A small-molecule ligand and the protein it binds are described below.
Small molecule (SMILES): CC(=O)N[C@@H]1[C@@H](O)[C@H](O)[C@@H](CO)O[C@H]1O

Binding-site contacts:
Ligand atom C7 contacts residue ASN924 of chain 1.C at 3.2 Å.
Ligand atom O5 contacts residue SER929 of chain 1.C at 3.6 Å.
Ligand atom C8 contacts residue ALA921 of chain 1.C at 3.8 Å (hydrophobic).
Ligand atom C1 contacts residue ASN924 of chain 1.C at 1.4 Å.
Ligand atom O6 contacts residue ASN924 of chain 1.C at 4.1 Å.
Ligand atom C3 contacts residue ASN924 of chain 1.C at 3.8 Å.
Ligand atom C8 contacts residue GLU920 of chain 1.C at 3.7 Å.
Ligand atom C7 contacts residue GLU920 of chain 1.C at 3.9 Å.
Ligand atom C2 contacts residue ASN924 of chain 1.C at 2.5 Å.
Ligand atom C1 contacts residue SER929 of chain 1.C at 4.1 Å.
Ligand atom O6 contacts residue SER929 of chain 1.C at 4.5 Å.
Ligand atom C5 contacts residue ASN924 of chain 1.C at 3.6 Å.
Ligand atom O5 contacts residue ASN924 of chain 1.C at 2.3 Å (h-bond).
Ligand atom O7 contacts residue ASN924 of chain 1.C at 3.0 Å (h-bond).
Ligand atom C4 contacts residue ASN924 of chain 1.C at 4.2 Å.
Ligand atom N2 contacts residue GLU920 of chain 1.C at 4.1 Å.
Ligand atom N2 contacts residue ASN924 of chain 1.C at 3.0 Å (h-bond).
Ligand atom C8 contacts residue ASN924 of chain 1.C at 4.4 Å.

Sequence of chain 1.C:
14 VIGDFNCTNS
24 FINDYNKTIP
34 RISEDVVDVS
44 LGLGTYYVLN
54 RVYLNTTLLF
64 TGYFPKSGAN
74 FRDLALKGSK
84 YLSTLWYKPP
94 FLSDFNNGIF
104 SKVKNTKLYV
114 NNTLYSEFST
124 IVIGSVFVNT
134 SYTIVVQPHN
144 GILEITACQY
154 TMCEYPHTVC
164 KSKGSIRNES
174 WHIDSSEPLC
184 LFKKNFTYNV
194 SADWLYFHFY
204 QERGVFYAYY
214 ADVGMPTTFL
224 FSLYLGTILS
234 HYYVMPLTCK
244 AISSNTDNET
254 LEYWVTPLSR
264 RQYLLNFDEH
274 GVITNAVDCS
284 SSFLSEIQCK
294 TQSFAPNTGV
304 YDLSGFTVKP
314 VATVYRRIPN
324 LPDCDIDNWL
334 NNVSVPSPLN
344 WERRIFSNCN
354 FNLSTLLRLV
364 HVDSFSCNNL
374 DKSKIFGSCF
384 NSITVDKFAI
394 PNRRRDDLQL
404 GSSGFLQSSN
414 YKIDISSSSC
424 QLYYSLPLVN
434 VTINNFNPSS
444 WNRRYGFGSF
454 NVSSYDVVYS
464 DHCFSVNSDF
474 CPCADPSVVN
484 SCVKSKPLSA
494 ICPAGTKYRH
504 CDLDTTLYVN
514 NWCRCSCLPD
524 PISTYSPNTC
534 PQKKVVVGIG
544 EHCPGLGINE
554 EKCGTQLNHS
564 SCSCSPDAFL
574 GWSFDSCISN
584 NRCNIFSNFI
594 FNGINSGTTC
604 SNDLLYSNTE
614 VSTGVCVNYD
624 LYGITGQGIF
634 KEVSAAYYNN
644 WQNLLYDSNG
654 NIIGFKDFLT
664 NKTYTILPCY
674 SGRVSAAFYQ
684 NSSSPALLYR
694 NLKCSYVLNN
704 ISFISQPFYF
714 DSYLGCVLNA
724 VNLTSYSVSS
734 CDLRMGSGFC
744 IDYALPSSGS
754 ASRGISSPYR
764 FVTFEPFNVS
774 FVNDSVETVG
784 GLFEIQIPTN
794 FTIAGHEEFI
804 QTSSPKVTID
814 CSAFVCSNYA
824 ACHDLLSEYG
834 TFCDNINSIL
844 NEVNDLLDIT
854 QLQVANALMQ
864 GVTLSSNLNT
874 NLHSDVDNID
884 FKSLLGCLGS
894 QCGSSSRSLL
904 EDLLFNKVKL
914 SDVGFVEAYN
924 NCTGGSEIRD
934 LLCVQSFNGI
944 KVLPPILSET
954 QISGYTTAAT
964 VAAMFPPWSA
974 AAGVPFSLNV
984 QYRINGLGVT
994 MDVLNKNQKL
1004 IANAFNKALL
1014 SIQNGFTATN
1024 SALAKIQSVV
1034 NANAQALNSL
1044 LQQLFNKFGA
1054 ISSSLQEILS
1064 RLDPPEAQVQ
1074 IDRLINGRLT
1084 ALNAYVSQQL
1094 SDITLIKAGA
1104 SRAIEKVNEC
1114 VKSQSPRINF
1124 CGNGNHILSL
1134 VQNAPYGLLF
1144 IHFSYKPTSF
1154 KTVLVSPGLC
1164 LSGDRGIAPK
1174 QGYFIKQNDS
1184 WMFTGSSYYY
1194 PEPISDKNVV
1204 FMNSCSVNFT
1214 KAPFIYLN